Binding-site contacts:
Ligand atom O4 contacts residue LYS91 of chain 1.J at 2.9 Å (salt-bridge).
Ligand atom C1 contacts residue GLN56 of chain 1.J at 4.4 Å.
Ligand atom C3 contacts residue LYS91 of chain 1.J at 3.7 Å.
Ligand atom O3 contacts residue GLN56 of chain 1.J at 3.0 Å (h-bond).
Ligand atom C3 contacts residue ASN90 of chain 1.J at 3.6 Å.
Ligand atom C8 contacts residue ILE58 of chain 1.J at 3.7 Å (hydrophobic).
Ligand atom C4 contacts residue LYS91 of chain 1.J at 3.9 Å.
Ligand atom C6 contacts residue GLN61 of chain 1.J at 3.9 Å.
Ligand atom O3 contacts residue LYS91 of chain 1.J at 2.9 Å (salt-bridge).
Ligand atom O6 contacts residue HIS57 of chain 1.J at 3.8 Å.
Ligand atom C5 contacts residue TRP88 of chain 1.J at 3.5 Å (hydrophobic).
Ligand atom C6 contacts residue TRP88 of chain 1.J at 3.5 Å (hydrophobic).
Ligand atom C5 contacts residue GLN56 of chain 1.J at 4.2 Å.
Ligand atom C4 contacts residue TRP88 of chain 1.J at 3.4 Å (hydrophobic).
Ligand atom C7 contacts residue ILE58 of chain 1.J at 4.4 Å (hydrophobic).
Ligand atom O2 contacts residue ASN90 of chain 1.J at 2.9 Å (h-bond).
Ligand atom C6 contacts residue GLN56 of chain 1.J at 3.7 Å.
Ligand atom C4 contacts residue GLU51 of chain 1.J at 3.5 Å.
Ligand atom O6 contacts residue GLN61 of chain 1.J at 3.0 Å (h-bond).
Ligand atom C2 contacts residue LYS91 of chain 1.J at 3.9 Å.
Ligand atom O4 contacts residue GLN56 of chain 1.J at 3.3 Å.
Ligand atom C4 contacts residue GLN56 of chain 1.J at 4.4 Å.
Ligand atom C3 contacts residue TRP88 of chain 1.J at 3.5 Å (hydrophobic).
Ligand atom O6 contacts residue TRP88 of chain 1.J at 3.8 Å.
Ligand atom O3 contacts residue ASN90 of chain 1.J at 2.7 Å (h-bond).
Ligand atom C3 contacts residue GLN56 of chain 1.J at 3.7 Å.
Ligand atom O2 contacts residue LYS91 of chain 1.J at 4.5 Å.
Ligand atom O4 contacts residue GLN56 of chain 1.J at 4.1 Å.
Ligand atom O4 contacts residue GLU51 of chain 1.J at 2.7 Å (salt-bridge).
Ligand atom C3 contacts residue GLU51 of chain 1.J at 4.4 Å.
Ligand atom O6 contacts residue ASN14 of chain 1.J at 4.1 Å.
Ligand atom O3 contacts residue TRP88 of chain 1.J at 3.6 Å.
Ligand atom C2 contacts residue ASN90 of chain 1.J at 4.0 Å.
Ligand atom C6 contacts residue GLU51 of chain 1.J at 4.5 Å.
Ligand atom C6 contacts residue HIS57 of chain 1.J at 3.7 Å.
Ligand atom O5 contacts residue GLN56 of chain 1.J at 3.4 Å (h-bond).
Ligand atom O3 contacts residue GLU51 of chain 1.J at 4.0 Å.
Ligand atom O6 contacts residue GLN56 of chain 1.J at 3.1 Å (h-bond).

Sequence of chain 1.J:
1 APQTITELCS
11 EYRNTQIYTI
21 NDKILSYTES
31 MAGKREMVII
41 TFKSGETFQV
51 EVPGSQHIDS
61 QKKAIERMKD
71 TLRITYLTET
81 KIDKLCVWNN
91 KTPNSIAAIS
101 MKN

The small molecule below binds the protein below.
Small molecule (SMILES): CC(=O)N[C@@H]1[C@@H](O)[C@H](O[C@@H]2O[C@H](CO)[C@H](O)[C@H](O)[C@H]2O)[C@@H](CO)O[C@H]1O